The small molecule below binds the protein below.
Small molecule (SMILES): CC(=O)N[C@@H]1[C@@H](O)[C@H](O)[C@@H](CO)O[C@H]1O

Binding-site contacts:
Ligand atom C5 contacts residue ASN25 of chain 1.K at 3.7 Å.
Ligand atom C2 contacts residue ASN25 of chain 1.K at 2.3 Å.
Ligand atom C8 contacts residue ARG24 of chain 1.K at 4.4 Å.
Ligand atom C1 contacts residue ASN25 of chain 1.K at 1.4 Å.
Ligand atom O5 contacts residue ASN25 of chain 1.K at 2.4 Å (h-bond).
Ligand atom C3 contacts residue ASN25 of chain 1.K at 3.7 Å.
Ligand atom O7 contacts residue ASN25 of chain 1.K at 3.2 Å (h-bond).
Ligand atom N2 contacts residue ASN25 of chain 1.K at 2.8 Å (h-bond).
Ligand atom C4 contacts residue ASN25 of chain 1.K at 4.1 Å.
Ligand atom C7 contacts residue ASN25 of chain 1.K at 3.4 Å.

Sequence of chain 1.K:
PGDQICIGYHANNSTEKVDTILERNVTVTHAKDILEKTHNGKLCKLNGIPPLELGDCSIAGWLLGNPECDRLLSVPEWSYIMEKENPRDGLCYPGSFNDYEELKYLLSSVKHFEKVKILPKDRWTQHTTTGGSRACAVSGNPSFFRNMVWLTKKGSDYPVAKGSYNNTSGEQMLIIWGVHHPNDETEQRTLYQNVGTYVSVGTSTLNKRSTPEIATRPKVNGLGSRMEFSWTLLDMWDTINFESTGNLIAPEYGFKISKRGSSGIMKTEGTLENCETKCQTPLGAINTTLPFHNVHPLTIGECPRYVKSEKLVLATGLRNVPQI